A protein and the small-molecule ligand that binds it are described below.
Small molecule (SMILES): O=C(NOC[C@H](O)CO)c1ccc(F)c(F)c1Nc1ccc(I)cc1F

Sequence of chain 1.A:
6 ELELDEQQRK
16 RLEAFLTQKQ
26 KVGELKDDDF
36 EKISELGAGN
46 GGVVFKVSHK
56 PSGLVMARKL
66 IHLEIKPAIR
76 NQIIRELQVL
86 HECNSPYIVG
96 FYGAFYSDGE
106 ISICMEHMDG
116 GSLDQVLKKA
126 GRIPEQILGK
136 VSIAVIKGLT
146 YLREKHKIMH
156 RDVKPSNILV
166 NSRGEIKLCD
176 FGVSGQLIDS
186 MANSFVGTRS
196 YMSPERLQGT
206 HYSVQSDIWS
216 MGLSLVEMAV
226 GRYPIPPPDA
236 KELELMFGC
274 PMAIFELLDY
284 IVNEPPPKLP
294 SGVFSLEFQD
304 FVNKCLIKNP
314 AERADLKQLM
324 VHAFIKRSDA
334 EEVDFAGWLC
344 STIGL

Binding-site contacts:
Ligand atom O21 contacts residue ADP1 of chain 1.B at 3.5 Å (h-bond).
Ligand atom C13 contacts residue LEU182 of chain 1.A at 3.8 Å (hydrophobic).
Ligand atom C13 contacts residue PHE176 of chain 1.A at 3.4 Å (hydrophobic).
Ligand atom O22 contacts residue GLY44 of chain 1.A at 3.4 Å.
Ligand atom F26 contacts residue VAL178 of chain 1.A at 3.0 Å.
Ligand atom C12 contacts residue PHE176 of chain 1.A at 3.2 Å (hydrophobic).
Ligand atom O16 contacts residue ASP175 of chain 1.A at 3.6 Å.
Ligand atom C11 contacts residue ILE183 of chain 1.A at 3.3 Å (hydrophobic).
Ligand atom C20 contacts residue LYS64 of chain 1.A at 3.7 Å.
Ligand atom O22 contacts residue GLY47 of chain 1.A at 3.4 Å (h-bond).
Ligand atom C02 contacts residue ASP175 of chain 1.A at 3.5 Å.
Ligand atom C14 contacts residue LYS64 of chain 1.A at 3.7 Å.
Ligand atom F25 contacts residue PHE176 of chain 1.A at 3.5 Å.
Ligand atom O17 contacts residue LYS64 of chain 1.A at 3.4 Å (salt-bridge).
Ligand atom I23 contacts residue VAL94 of chain 1.A at 3.2 Å.
Ligand atom O22 contacts residue ADP1 of chain 1.B at 2.5 Å (h-bond).
Ligand atom F24 contacts residue ILE108 of chain 1.A at 3.4 Å.
Ligand atom N07 contacts residue ASP175 of chain 1.A at 3.8 Å.
Ligand atom F26 contacts residue PHE176 of chain 1.A at 3.3 Å.
Ligand atom N07 contacts residue ILE108 of chain 1.A at 3.8 Å.
Ligand atom F24 contacts residue ASP175 of chain 1.A at 3.5 Å.
Ligand atom C02 contacts residue PHE176 of chain 1.A at 3.6 Å (hydrophobic).
Ligand atom C20 contacts residue ADP1 of chain 1.B at 3.2 Å.
Ligand atom C01 contacts residue ASP175 of chain 1.A at 3.6 Å.
Ligand atom C18 contacts residue LYS64 of chain 1.A at 3.1 Å.
Ligand atom C10 contacts residue MET186 of chain 1.A at 3.5 Å (hydrophobic).
Ligand atom F26 contacts residue SER179 of chain 1.A at 3.0 Å.
Ligand atom C04 contacts residue ASP175 of chain 1.A at 3.8 Å.
Ligand atom C06 contacts residue ASP175 of chain 1.A at 3.5 Å.
Ligand atom F25 contacts residue VAL178 of chain 1.A at 3.5 Å.
Ligand atom F26 contacts residue ILE183 of chain 1.A at 3.8 Å.
Ligand atom C03 contacts residue PHE176 of chain 1.A at 3.9 Å (hydrophobic).
Ligand atom N15 contacts residue ASP175 of chain 1.A at 3.8 Å.
Ligand atom C20 contacts residue GLY47 of chain 1.A at 3.8 Å.
Ligand atom C03 contacts residue ASP175 of chain 1.A at 3.5 Å.
Ligand atom C19 contacts residue LYS64 of chain 1.A at 3.8 Å.
Ligand atom O17 contacts residue ASP175 of chain 1.A at 3.6 Å (salt-bridge).
Ligand atom O16 contacts residue LYS64 of chain 1.A at 2.8 Å (salt-bridge).
Ligand atom F26 contacts residue GLY177 of chain 1.A at 3.4 Å.
Ligand atom F24 contacts residue LYS64 of chain 1.A at 3.8 Å.